Binding-site contacts:
Ligand atom C4 contacts residue ASN6 of chain 1.A at 4.1 Å.
Ligand atom C3 contacts residue ASN6 of chain 1.A at 3.7 Å.
Ligand atom C2 contacts residue ASN6 of chain 1.A at 2.3 Å.
Ligand atom N2 contacts residue ASN6 of chain 1.A at 2.7 Å (h-bond).
Ligand atom C1 contacts residue ASN6 of chain 1.A at 1.4 Å.
Ligand atom C5 contacts residue ASN6 of chain 1.A at 3.6 Å.
Ligand atom O5 contacts residue ASN6 of chain 1.A at 2.4 Å (h-bond).
Ligand atom C8 contacts residue ASN6 of chain 1.A at 3.9 Å.
Ligand atom C7 contacts residue ASN6 of chain 1.A at 3.7 Å.
Ligand atom C8 contacts residue VAL5 of chain 1.A at 3.7 Å (hydrophobic).

Sequence of chain 1.A:
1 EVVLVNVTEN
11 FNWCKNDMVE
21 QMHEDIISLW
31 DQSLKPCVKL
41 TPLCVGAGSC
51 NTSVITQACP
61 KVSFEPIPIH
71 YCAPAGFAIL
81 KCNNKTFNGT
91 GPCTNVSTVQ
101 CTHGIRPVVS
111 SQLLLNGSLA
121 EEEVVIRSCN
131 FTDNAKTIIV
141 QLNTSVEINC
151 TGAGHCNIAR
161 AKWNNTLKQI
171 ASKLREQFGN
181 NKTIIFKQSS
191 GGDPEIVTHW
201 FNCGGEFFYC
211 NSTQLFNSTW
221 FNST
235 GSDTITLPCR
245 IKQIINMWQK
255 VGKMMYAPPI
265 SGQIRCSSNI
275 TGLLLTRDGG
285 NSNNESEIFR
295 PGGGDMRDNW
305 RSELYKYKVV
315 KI

The small molecule below binds the protein below.
Small molecule (SMILES): CC(=O)N[C@@H]1[C@@H](O)[C@H](O)[C@@H](CO)O[C@H]1O